Sequence of chain 2.A:
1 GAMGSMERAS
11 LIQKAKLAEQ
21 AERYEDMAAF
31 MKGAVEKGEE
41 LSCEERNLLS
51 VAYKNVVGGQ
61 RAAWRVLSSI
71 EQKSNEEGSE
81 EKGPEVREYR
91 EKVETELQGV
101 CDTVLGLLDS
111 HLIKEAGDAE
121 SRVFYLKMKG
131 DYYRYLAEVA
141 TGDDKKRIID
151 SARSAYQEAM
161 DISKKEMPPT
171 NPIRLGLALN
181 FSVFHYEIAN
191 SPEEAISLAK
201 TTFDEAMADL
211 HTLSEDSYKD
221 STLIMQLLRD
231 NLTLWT

Binding-site contacts:
Ligand atom C18 contacts residue CYS43 of chain 2.A at 1.7 Å (hydrophobic).
Ligand atom O1 contacts residue ILE224 of chain 2.A at 3.5 Å.
Ligand atom C9 contacts residue GLY176 of chain 2.A at 4.2 Å.
Ligand atom C18 contacts residue GLU44 of chain 2.A at 4.2 Å.
Ligand atom C13 contacts residue ASN47 of chain 2.A at 3.5 Å.
Ligand atom C25 contacts residue VAL5 of chain 2.B at 4.0 Å (hydrophobic).
Ligand atom CL2 contacts residue LEU177 of chain 2.A at 4.2 Å.
Ligand atom CL2 contacts residue GLY176 of chain 2.A at 4.1 Å.
Ligand atom C25 contacts residue LEU223 of chain 2.A at 3.8 Å (hydrophobic).
Ligand atom C8 contacts residue LYS127 of chain 2.A at 4.2 Å.
Ligand atom O2 contacts residue ILE173 of chain 2.A at 3.3 Å.
Ligand atom C25 contacts residue ILE224 of chain 2.A at 4.2 Å (hydrophobic).
Ligand atom C25 contacts residue LEU227 of chain 2.A at 3.7 Å (hydrophobic).
Ligand atom CL2 contacts residue ILE173 of chain 2.A at 3.7 Å.
Ligand atom CL2 contacts residue LYS127 of chain 2.A at 3.4 Å.
Ligand atom C16 contacts residue ASN47 of chain 2.A at 4.0 Å.
Ligand atom N3 contacts residue CYS43 of chain 2.A at 3.8 Å.
Ligand atom C21 contacts residue PRO172 of chain 2.A at 3.8 Å (hydrophobic).
Ligand atom O3 contacts residue LEU223 of chain 2.A at 3.7 Å.
Ligand atom C5 contacts residue VAL5 of chain 2.B at 3.9 Å (hydrophobic).
Ligand atom C24 contacts residue LEU223 of chain 2.A at 3.7 Å (hydrophobic).
Ligand atom C7 contacts residue PHE124 of chain 2.A at 3.8 Å (hydrophobic).
Ligand atom CL2 contacts residue PRO172 of chain 2.A at 4.2 Å.
Ligand atom C19 contacts residue ILE173 of chain 2.A at 4.2 Å (hydrophobic).
Ligand atom O2 contacts residue CYS43 of chain 2.A at 2.7 Å (h-bond).
Ligand atom C17 contacts residue CYS43 of chain 2.A at 2.5 Å (hydrophobic).
Ligand atom C23 contacts residue VAL5 of chain 2.B at 3.8 Å (hydrophobic).
Ligand atom C10 contacts residue VAL5 of chain 2.B at 3.9 Å (hydrophobic).
Ligand atom C9 contacts residue VAL5 of chain 2.B at 3.8 Å (hydrophobic).
Ligand atom C7 contacts residue LYS127 of chain 2.A at 4.2 Å.
Ligand atom C7 contacts residue VAL5 of chain 2.B at 3.8 Å (hydrophobic).
Ligand atom C20 contacts residue ILE173 of chain 2.A at 3.9 Å (hydrophobic).
Ligand atom C6 contacts residue VAL5 of chain 2.B at 3.4 Å (hydrophobic).
Ligand atom C19 contacts residue PHE124 of chain 2.A at 3.5 Å (hydrophobic).
Ligand atom C10 contacts residue ILE224 of chain 2.A at 4.0 Å (hydrophobic).
Ligand atom O2 contacts residue ARG46 of chain 2.A at 4.2 Å.
Ligand atom C12 contacts residue ASN47 of chain 2.A at 3.9 Å.
Ligand atom C8 contacts residue VAL5 of chain 2.B at 3.9 Å (hydrophobic).
Ligand atom CL2 contacts residue PHE124 of chain 2.A at 4.1 Å.
Ligand atom C9 contacts residue PRO172 of chain 2.A at 3.5 Å (hydrophobic).

This small molecule binds to this protein.
Small molecule (SMILES): C[C@@H]1CC(Nc2ccc(Cl)cc2)(C(=O)N2CCC3(CCN(C(=O)CCl)CC3)CC2)C[C@H](C)O1

Sequence of chain 2.B:
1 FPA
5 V